A small-molecule ligand and the protein it binds are described below.
Small molecule (SMILES): Cc1cccc([C@H](C)c2c[nH]cn2)c1C

Sequence of chain 1.D:
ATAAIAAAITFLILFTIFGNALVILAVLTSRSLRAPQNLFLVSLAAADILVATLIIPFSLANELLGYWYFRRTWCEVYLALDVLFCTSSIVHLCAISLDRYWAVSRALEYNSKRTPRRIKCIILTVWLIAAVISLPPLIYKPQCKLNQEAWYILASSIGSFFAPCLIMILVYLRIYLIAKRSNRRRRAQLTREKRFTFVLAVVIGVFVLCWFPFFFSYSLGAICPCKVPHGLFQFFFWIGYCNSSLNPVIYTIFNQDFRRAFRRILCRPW

Binding-site contacts:
Ligand atom C14 contacts residue TYR453 of chain 1.D at 3.7 Å (hydrophobic).
Ligand atom C06 contacts residue PHE474 of chain 1.D at 3.6 Å (hydrophobic).
Ligand atom C10 contacts residue TYR453 of chain 1.D at 3.6 Å (hydrophobic).
Ligand atom N01 contacts residue ASP291 of chain 1.D at 3.2 Å (salt-bridge).
Ligand atom C12 contacts residue VAL292 of chain 1.D at 3.6 Å (hydrophobic).
Ligand atom C15 contacts residue CYS295 of chain 1.D at 3.5 Å (hydrophobic).
Ligand atom C13 contacts residue PHE449 of chain 1.D at 3.4 Å (hydrophobic).
Ligand atom C09 contacts residue VAL292 of chain 1.D at 4.1 Å (hydrophobic).
Ligand atom N01 contacts residue CYS295 of chain 1.D at 3.8 Å.
Ligand atom C14 contacts residue SER375 of chain 1.D at 3.6 Å.
Ligand atom C08 contacts residue PHE450 of chain 1.D at 4.1 Å (hydrophobic).
Ligand atom C07 contacts residue PHE474 of chain 1.D at 3.8 Å (hydrophobic).
Ligand atom C15 contacts residue PHE474 of chain 1.D at 3.9 Å (hydrophobic).
Ligand atom C10 contacts residue LEU365 of chain 1.D at 3.8 Å (hydrophobic).
Ligand atom C13 contacts residue TRP446 of chain 1.D at 3.7 Å (hydrophobic).
Ligand atom C12 contacts residue CYS295 of chain 1.D at 3.7 Å (hydrophobic).
Ligand atom C14 contacts residue PHE450 of chain 1.D at 4.2 Å (hydrophobic).
Ligand atom N02 contacts residue CYS295 of chain 1.D at 4.2 Å.
Ligand atom N01 contacts residue TYR478 of chain 1.D at 3.9 Å.
Ligand atom C06 contacts residue PHE449 of chain 1.D at 3.9 Å (hydrophobic).
Ligand atom C15 contacts residue ASP291 of chain 1.D at 4.0 Å.
Ligand atom C07 contacts residue LEU365 of chain 1.D at 4.2 Å (hydrophobic).
Ligand atom C03 contacts residue PHE449 of chain 1.D at 3.7 Å (hydrophobic).
Ligand atom C07 contacts residue ASP291 of chain 1.D at 3.5 Å.
Ligand atom C11 contacts residue VAL292 of chain 1.D at 4.0 Å (hydrophobic).
Ligand atom C13 contacts residue PHE474 of chain 1.D at 4.2 Å (hydrophobic).
Ligand atom C09 contacts residue CYS295 of chain 1.D at 3.6 Å (hydrophobic).
Ligand atom C14 contacts residue SER379 of chain 1.D at 4.0 Å.
Ligand atom C12 contacts residue THR296 of chain 1.D at 3.3 Å.
Ligand atom N01 contacts residue PHE474 of chain 1.D at 3.4 Å.
Ligand atom N02 contacts residue GLY477 of chain 1.D at 4.0 Å.
Ligand atom C15 contacts residue TYR478 of chain 1.D at 3.4 Å (hydrophobic).
Ligand atom C10 contacts residue PHE449 of chain 1.D at 3.9 Å (hydrophobic).
Ligand atom C11 contacts residue THR296 of chain 1.D at 3.3 Å.
Ligand atom C09 contacts residue ASP291 of chain 1.D at 3.7 Å.
Ligand atom C06 contacts residue ASP291 of chain 1.D at 4.3 Å.
Ligand atom C04 contacts residue PHE449 of chain 1.D at 4.3 Å (hydrophobic).
Ligand atom N02 contacts residue TRP446 of chain 1.D at 3.3 Å.
Ligand atom C03 contacts residue PHE474 of chain 1.D at 3.9 Å (hydrophobic).
Ligand atom C11 contacts residue SER379 of chain 1.D at 3.6 Å.